Binding-site contacts:
Ligand atom CH3 contacts residue SER96 of chain 1.B at 3.2 Å.
Ligand atom C contacts residue HIS248 of chain 1.B at 4.0 Å.
Ligand atom OX1 contacts residue PHE95 of chain 1.B at 3.7 Å.
Ligand atom C contacts residue TRP30 of chain 1.B at 3.7 Å (hydrophobic).
Ligand atom OX1 contacts residue PHE164 of chain 1.B at 3.7 Å.
Ligand atom OXT contacts residue GLY29 of chain 1.B at 4.4 Å.
Ligand atom C contacts residue SER96 of chain 1.B at 2.5 Å.
Ligand atom CH3 contacts residue PHE160 of chain 1.B at 4.5 Å (hydrophobic).
Ligand atom OX1 contacts residue TRP30 of chain 1.B at 2.7 Å (h-bond).
Ligand atom O contacts residue GLY29 of chain 1.B at 3.8 Å.
Ligand atom OX1 contacts residue HIS248 of chain 1.B at 3.3 Å (h-bond).
Ligand atom CH3 contacts residue VAL222 of chain 1.B at 4.1 Å (hydrophobic).
Ligand atom CH3 contacts residue PHE127 of chain 1.B at 3.8 Å (hydrophobic).
Ligand atom OX1 contacts residue PHE160 of chain 1.B at 4.4 Å.
Ligand atom OX1 contacts residue SER96 of chain 1.B at 3.5 Å (h-bond).
Ligand atom OX1 contacts residue GLY29 of chain 1.B at 3.7 Å.
Ligand atom OXT contacts residue PHE95 of chain 1.B at 4.3 Å.
Ligand atom C contacts residue MET97 of chain 1.B at 3.8 Å (hydrophobic).
Ligand atom CH3 contacts residue TRP30 of chain 1.B at 4.3 Å (hydrophobic).
Ligand atom OXT contacts residue HIS248 of chain 1.B at 2.8 Å (h-bond).
Ligand atom OXT contacts residue PHE160 of chain 1.B at 4.2 Å.
Ligand atom O contacts residue TRP30 of chain 1.B at 2.9 Å (h-bond).
Ligand atom OXT contacts residue VAL222 of chain 1.B at 4.3 Å.
Ligand atom O contacts residue SER96 of chain 1.B at 2.8 Å (h-bond).
Ligand atom CH3 contacts residue LEU196 of chain 1.B at 4.0 Å (hydrophobic).
Ligand atom OXT contacts residue SER96 of chain 1.B at 2.4 Å (h-bond).
Ligand atom O contacts residue MET97 of chain 1.B at 2.9 Å (h-bond).
Ligand atom OXT contacts residue TRP30 of chain 1.B at 3.5 Å (h-bond).

The small molecule below binds the protein below.
Small molecule (SMILES): CC(=O)OO

Sequence of chain 1.B:
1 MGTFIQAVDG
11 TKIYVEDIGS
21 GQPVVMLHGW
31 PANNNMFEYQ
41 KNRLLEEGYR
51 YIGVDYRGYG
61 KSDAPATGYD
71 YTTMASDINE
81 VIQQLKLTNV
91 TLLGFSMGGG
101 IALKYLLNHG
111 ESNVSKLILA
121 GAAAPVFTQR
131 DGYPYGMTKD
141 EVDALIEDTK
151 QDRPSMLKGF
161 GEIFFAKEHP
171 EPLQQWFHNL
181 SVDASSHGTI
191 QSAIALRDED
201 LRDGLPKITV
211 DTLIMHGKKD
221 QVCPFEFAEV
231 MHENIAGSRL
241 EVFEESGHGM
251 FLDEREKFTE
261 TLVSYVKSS